Sequence of chain 1.B:
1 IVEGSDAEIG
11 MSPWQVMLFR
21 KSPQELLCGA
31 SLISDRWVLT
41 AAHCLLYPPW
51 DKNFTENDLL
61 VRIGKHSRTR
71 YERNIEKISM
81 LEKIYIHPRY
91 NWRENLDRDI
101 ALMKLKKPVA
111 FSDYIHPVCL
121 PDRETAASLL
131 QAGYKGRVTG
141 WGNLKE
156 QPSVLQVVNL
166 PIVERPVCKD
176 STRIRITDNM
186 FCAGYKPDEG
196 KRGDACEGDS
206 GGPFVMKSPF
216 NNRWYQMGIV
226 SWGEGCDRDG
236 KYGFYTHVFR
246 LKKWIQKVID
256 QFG

Binding-site contacts:
Ligand atom C14 contacts residue TRP227 of chain 1.B at 3.8 Å (hydrophobic).
Ligand atom C28 contacts residue GLY228 of chain 1.B at 3.8 Å.
Ligand atom C3 contacts residue TRP50 of chain 1.B at 3.6 Å (hydrophobic).
Ligand atom C7 contacts residue SER226 of chain 1.B at 3.8 Å.
Ligand atom C15 contacts residue GLY228 of chain 1.B at 3.8 Å.
Ligand atom O32 contacts residue GLY228 of chain 1.B at 2.9 Å (h-bond).
Ligand atom C28 contacts residue ALA200 of chain 1.B at 3.6 Å (hydrophobic).
Ligand atom C29 contacts residue TRP227 of chain 1.B at 3.5 Å (hydrophobic).
Ligand atom C3 contacts residue TYR47 of chain 1.B at 3.8 Å (hydrophobic).
Ligand atom C27 contacts residue GLY228 of chain 1.B at 3.9 Å.
Ligand atom C27 contacts residue ALA200 of chain 1.B at 3.5 Å (hydrophobic).
Ligand atom CL21 contacts residue TRP227 of chain 1.B at 3.4 Å.
Ligand atom C17 contacts residue TYR47 of chain 1.B at 3.4 Å (hydrophobic).
Ligand atom N23 contacts residue SER205 of chain 1.B at 3.4 Å (h-bond).
Ligand atom C30 contacts residue SER226 of chain 1.B at 3.7 Å.
Ligand atom CL21 contacts residue GLY238 of chain 1.B at 3.7 Å.
Ligand atom C30 contacts residue TRP227 of chain 1.B at 3.5 Å (hydrophobic).
Ligand atom C24 contacts residue SER226 of chain 1.B at 3.9 Å.
Ligand atom N contacts residue GLY228 of chain 1.B at 3.0 Å (h-bond).
Ligand atom CL21 contacts residue VAL225 of chain 1.B at 3.8 Å.
Ligand atom C27 contacts residue GLY230 of chain 1.B at 3.8 Å.
Ligand atom N23 contacts residue SER226 of chain 1.B at 2.9 Å (h-bond).
Ligand atom C24 contacts residue SER205 of chain 1.B at 3.0 Å.
Ligand atom C29 contacts residue ALA200 of chain 1.B at 3.8 Å (hydrophobic).
Ligand atom C27 contacts residue CYS201 of chain 1.B at 3.8 Å (hydrophobic).
Ligand atom C29 contacts residue GLY228 of chain 1.B at 3.8 Å.
Ligand atom C4 contacts residue TRP50 of chain 1.B at 3.6 Å (hydrophobic).
Ligand atom C18 contacts residue TYR47 of chain 1.B at 3.9 Å (hydrophobic).
Ligand atom C28 contacts residue TRP227 of chain 1.B at 3.9 Å (hydrophobic).
Ligand atom C2 contacts residue HIS43 of chain 1.B at 3.4 Å.
Ligand atom C16 contacts residue GLU94 of chain 1.B at 3.4 Å.
Ligand atom O32 contacts residue TRP227 of chain 1.B at 3.1 Å.
Ligand atom C14 contacts residue GLY228 of chain 1.B at 3.9 Å.
Ligand atom N23 contacts residue TRP227 of chain 1.B at 3.6 Å.
Ligand atom C16 contacts residue ASN95 of chain 1.B at 3.9 Å.
Ligand atom C30 contacts residue VAL225 of chain 1.B at 3.5 Å (hydrophobic).
Ligand atom C12 contacts residue TRP227 of chain 1.B at 3.6 Å (hydrophobic).
Ligand atom CL21 contacts residue PHE239 of chain 1.B at 3.3 Å.
Ligand atom C5 contacts residue SER226 of chain 1.B at 3.6 Å.
Ligand atom C26 contacts residue CYS201 of chain 1.B at 3.8 Å (hydrophobic).

A protein and the small-molecule ligand that binds it are described below.
Small molecule (SMILES): N[C@H](CC1CCCCC1)C(=O)N1CCC[C@H]1C(=O)NCc1cccc(Cl)c1